The protein below binds the small molecule below.
Small molecule (SMILES): O=C(O)C[C@H](NC(=O)CP(=O)(O)O)C(=O)O

Binding-site contacts:
Ligand atom O5 contacts residue LEU267 of chain 3.C at 3.5 Å (h-bond).
Ligand atom O4 contacts residue ARG229 of chain 3.C at 3.4 Å (salt-bridge).
Ligand atom O1P contacts residue ARG105 of chain 3.C at 3.1 Å (salt-bridge).
Ligand atom C3 contacts residue LEU267 of chain 3.C at 3.8 Å (hydrophobic).
Ligand atom O2P contacts residue SER80 of chain 2.C at 3.4 Å (h-bond).
Ligand atom O3P contacts residue ARG105 of chain 3.C at 3.3 Å (salt-bridge).
Ligand atom C5 contacts residue GLN231 of chain 3.C at 3.7 Å.
Ligand atom C1P contacts residue LEU267 of chain 3.C at 3.3 Å (hydrophobic).
Ligand atom C2 contacts residue LEU267 of chain 3.C at 3.8 Å (hydrophobic).
Ligand atom P contacts residue ARG105 of chain 3.C at 3.8 Å.
Ligand atom O3 contacts residue LYS84 of chain 2.C at 3.0 Å (salt-bridge).
Ligand atom C2 contacts residue THR168 of chain 3.C at 3.7 Å.
Ligand atom O3P contacts residue THR55 of chain 3.C at 2.9 Å (h-bond).
Ligand atom O2P contacts residue THR53 of chain 3.C at 3.5 Å (h-bond).
Ligand atom P contacts residue ARG54 of chain 3.C at 3.8 Å.
Ligand atom O1 contacts residue HIS134 of chain 3.C at 2.9 Å (h-bond).
Ligand atom O2 contacts residue HIS134 of chain 3.C at 3.5 Å.
Ligand atom O3 contacts residue ARG105 of chain 3.C at 3.6 Å.
Ligand atom O3P contacts residue ARG54 of chain 3.C at 3.7 Å.
Ligand atom O5 contacts residue ARG229 of chain 3.C at 2.9 Å (salt-bridge).
Ligand atom C1 contacts residue LEU267 of chain 3.C at 3.5 Å (hydrophobic).
Ligand atom N2 contacts residue LEU267 of chain 3.C at 2.8 Å (h-bond).
Ligand atom O1 contacts residue THR55 of chain 3.C at 3.1 Å (h-bond).
Ligand atom O2P contacts residue ARG54 of chain 3.C at 2.5 Å (salt-bridge).
Ligand atom O2 contacts residue THR168 of chain 3.C at 3.8 Å.
Ligand atom O3 contacts residue ARG167 of chain 3.C at 3.5 Å (salt-bridge).
Ligand atom O1P contacts residue LYS84 of chain 2.C at 2.8 Å (salt-bridge).
Ligand atom C5 contacts residue ARG229 of chain 3.C at 3.6 Å.
Ligand atom C5 contacts residue LEU267 of chain 3.C at 3.6 Å (hydrophobic).
Ligand atom O4 contacts residue LYS84 of chain 2.C at 2.7 Å (salt-bridge).
Ligand atom C1P contacts residue ARG54 of chain 3.C at 3.4 Å.
Ligand atom O3P contacts residue SER52 of chain 3.C at 2.8 Å (h-bond).
Ligand atom O1 contacts residue ARG105 of chain 3.C at 3.1 Å (salt-bridge).
Ligand atom C4 contacts residue ARG167 of chain 3.C at 3.8 Å.
Ligand atom O2 contacts residue ARG167 of chain 3.C at 2.9 Å (salt-bridge).
Ligand atom O3P contacts residue THR53 of chain 3.C at 3.8 Å.
Ligand atom O5 contacts residue GLN231 of chain 3.C at 3.5 Å (h-bond).
Ligand atom O1P contacts residue SER80 of chain 2.C at 3.0 Å (h-bond).
Ligand atom O1 contacts residue GLN137 of chain 3.C at 3.7 Å.
Ligand atom P contacts residue SER80 of chain 2.C at 3.7 Å.

Sequence of chain 3.C:
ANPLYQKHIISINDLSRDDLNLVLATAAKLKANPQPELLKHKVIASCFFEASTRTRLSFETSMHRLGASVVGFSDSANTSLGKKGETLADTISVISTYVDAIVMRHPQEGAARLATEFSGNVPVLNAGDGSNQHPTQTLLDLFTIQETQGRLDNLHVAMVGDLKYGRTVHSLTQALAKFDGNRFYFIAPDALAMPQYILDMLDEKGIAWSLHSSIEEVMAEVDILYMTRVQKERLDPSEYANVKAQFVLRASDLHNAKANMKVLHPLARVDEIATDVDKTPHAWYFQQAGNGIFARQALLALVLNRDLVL

Sequence of chain 2.C:
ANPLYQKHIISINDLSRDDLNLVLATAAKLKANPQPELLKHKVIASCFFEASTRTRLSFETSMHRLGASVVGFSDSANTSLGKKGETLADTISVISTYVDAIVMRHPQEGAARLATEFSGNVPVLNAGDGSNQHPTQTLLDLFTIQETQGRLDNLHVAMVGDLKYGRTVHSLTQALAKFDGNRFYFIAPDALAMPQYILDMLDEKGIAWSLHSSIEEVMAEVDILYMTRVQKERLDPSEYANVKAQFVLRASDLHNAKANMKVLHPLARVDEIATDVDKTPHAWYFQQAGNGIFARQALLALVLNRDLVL